Sequence of chain 1.RA:
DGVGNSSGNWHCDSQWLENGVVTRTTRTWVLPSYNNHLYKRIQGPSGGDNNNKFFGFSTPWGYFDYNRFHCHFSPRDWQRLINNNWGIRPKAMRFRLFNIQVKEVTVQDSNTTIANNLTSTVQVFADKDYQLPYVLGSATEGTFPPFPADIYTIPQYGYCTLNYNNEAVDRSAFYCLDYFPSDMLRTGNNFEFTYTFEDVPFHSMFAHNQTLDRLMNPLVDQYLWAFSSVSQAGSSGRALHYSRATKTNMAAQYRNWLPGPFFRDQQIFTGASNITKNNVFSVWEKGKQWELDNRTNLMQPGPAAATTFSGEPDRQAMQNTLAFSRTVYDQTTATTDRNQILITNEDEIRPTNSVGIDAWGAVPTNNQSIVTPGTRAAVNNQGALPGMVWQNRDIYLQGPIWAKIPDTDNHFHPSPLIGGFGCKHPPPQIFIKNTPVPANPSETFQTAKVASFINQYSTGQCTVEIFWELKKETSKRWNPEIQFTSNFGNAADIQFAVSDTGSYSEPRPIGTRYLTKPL

A protein and the small-molecule ligand that binds it are described below.
Small molecule (SMILES): Nc1ncnc2c1ncn2[C@H]1C[C@H](O)[C@@H](COP(=O)(O)O)O1

Sequence of chain 1.SA:
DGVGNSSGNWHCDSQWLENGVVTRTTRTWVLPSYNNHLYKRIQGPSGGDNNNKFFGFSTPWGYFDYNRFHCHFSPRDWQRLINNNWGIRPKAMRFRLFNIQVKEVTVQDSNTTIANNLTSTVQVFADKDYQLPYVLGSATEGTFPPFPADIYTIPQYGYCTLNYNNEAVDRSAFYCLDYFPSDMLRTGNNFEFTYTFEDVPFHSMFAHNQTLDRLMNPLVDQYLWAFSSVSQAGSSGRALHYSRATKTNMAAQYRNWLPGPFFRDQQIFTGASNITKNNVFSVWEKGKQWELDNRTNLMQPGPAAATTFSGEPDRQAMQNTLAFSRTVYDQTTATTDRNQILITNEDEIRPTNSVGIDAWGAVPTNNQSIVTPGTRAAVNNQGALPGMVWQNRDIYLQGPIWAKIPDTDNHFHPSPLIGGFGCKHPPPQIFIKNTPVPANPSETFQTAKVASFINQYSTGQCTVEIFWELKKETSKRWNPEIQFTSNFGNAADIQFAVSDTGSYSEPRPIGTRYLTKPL

Binding-site contacts:
Ligand atom N6 contacts residue GLY436 of chain 1.RA at 3.8 Å.
Ligand atom N7 contacts residue ASN426 of chain 1.SA at 3.5 Å (h-bond).
Ligand atom N6 contacts residue SER431 of chain 1.RA at 3.3 Å.
Ligand atom O2P contacts residue ASP425 of chain 1.SA at 3.2 Å (salt-bridge).
Ligand atom N6 contacts residue PRO430 of chain 1.RA at 4.1 Å.
Ligand atom P contacts residue ASP425 of chain 1.SA at 3.7 Å.
Ligand atom C5' contacts residue HIS429 of chain 1.RA at 3.1 Å.
Ligand atom C3' contacts residue HIS429 of chain 1.RA at 3.7 Å.
Ligand atom N6 contacts residue GLY438 of chain 1.RA at 4.2 Å.
Ligand atom N7 contacts residue SER431 of chain 1.RA at 3.8 Å.
Ligand atom C2' contacts residue HIS429 of chain 1.RA at 3.7 Å.
Ligand atom O4' contacts residue ASN426 of chain 1.SA at 4.0 Å.
Ligand atom N7 contacts residue ASN408 of chain 1.RA at 3.5 Å (h-bond).
Ligand atom C4 contacts residue PRO217 of chain 1.RA at 3.8 Å (hydrophobic).
Ligand atom N1 contacts residue PRO430 of chain 1.RA at 3.5 Å (h-bond).
Ligand atom N3 contacts residue PRO217 of chain 1.RA at 3.9 Å.
Ligand atom C2 contacts residue GLY438 of chain 1.RA at 3.9 Å.
Ligand atom O2P contacts residue ASN426 of chain 1.SA at 3.3 Å.
Ligand atom N9 contacts residue ASN426 of chain 1.SA at 4.1 Å.
Ligand atom N9 contacts residue PRO217 of chain 1.RA at 4.2 Å.
Ligand atom N1 contacts residue PRO217 of chain 1.RA at 4.1 Å.
Ligand atom C2 contacts residue PRO217 of chain 1.RA at 3.8 Å (hydrophobic).
Ligand atom C4' contacts residue HIS429 of chain 1.RA at 3.9 Å.
Ligand atom C6 contacts residue PRO430 of chain 1.RA at 3.7 Å (hydrophobic).
Ligand atom N6 contacts residue PRO432 of chain 1.RA at 4.0 Å.
Ligand atom C6 contacts residue PRO217 of chain 1.RA at 4.0 Å (hydrophobic).
Ligand atom N1 contacts residue GLY438 of chain 1.RA at 3.7 Å.
Ligand atom C2 contacts residue PRO430 of chain 1.RA at 3.8 Å (hydrophobic).
Ligand atom C8 contacts residue ASP425 of chain 1.SA at 4.1 Å.
Ligand atom O2P contacts residue HIS427 of chain 1.SA at 3.1 Å.
Ligand atom C5' contacts residue HIS427 of chain 1.SA at 4.0 Å.
Ligand atom C5 contacts residue SER431 of chain 1.RA at 4.0 Å.
Ligand atom N6 contacts residue ASN408 of chain 1.RA at 3.9 Å.
Ligand atom O4' contacts residue HIS429 of chain 1.RA at 4.0 Å.
Ligand atom C8 contacts residue ASN426 of chain 1.SA at 3.0 Å.
Ligand atom C2' contacts residue PRO430 of chain 1.RA at 3.5 Å (hydrophobic).
Ligand atom C6 contacts residue SER431 of chain 1.RA at 3.8 Å.
Ligand atom N3 contacts residue PRO430 of chain 1.RA at 4.1 Å.
Ligand atom O5' contacts residue HIS429 of chain 1.RA at 4.2 Å.
Ligand atom C5 contacts residue PRO217 of chain 1.RA at 3.8 Å (hydrophobic).